The protein below binds the small molecule below.
Small molecule (SMILES): CC(=O)N[C@@H]1[C@@H](O)[C@H](O)[C@@H](CO)O[C@H]1O

Binding-site contacts:
Ligand atom C5 contacts residue ASN360 of chain 1.C at 3.7 Å.
Ligand atom O5 contacts residue ASN360 of chain 1.C at 2.4 Å (h-bond).
Ligand atom N2 contacts residue ASN360 of chain 1.C at 2.9 Å (h-bond).
Ligand atom O7 contacts residue ASN360 of chain 1.C at 4.0 Å.
Ligand atom C7 contacts residue ASN360 of chain 1.C at 3.6 Å.
Ligand atom C4 contacts residue ASN360 of chain 1.C at 4.3 Å.
Ligand atom C1 contacts residue ASN360 of chain 1.C at 1.4 Å.
Ligand atom C3 contacts residue ASN360 of chain 1.C at 3.8 Å.
Ligand atom C2 contacts residue ASN360 of chain 1.C at 2.5 Å.

Sequence of chain 1.C:
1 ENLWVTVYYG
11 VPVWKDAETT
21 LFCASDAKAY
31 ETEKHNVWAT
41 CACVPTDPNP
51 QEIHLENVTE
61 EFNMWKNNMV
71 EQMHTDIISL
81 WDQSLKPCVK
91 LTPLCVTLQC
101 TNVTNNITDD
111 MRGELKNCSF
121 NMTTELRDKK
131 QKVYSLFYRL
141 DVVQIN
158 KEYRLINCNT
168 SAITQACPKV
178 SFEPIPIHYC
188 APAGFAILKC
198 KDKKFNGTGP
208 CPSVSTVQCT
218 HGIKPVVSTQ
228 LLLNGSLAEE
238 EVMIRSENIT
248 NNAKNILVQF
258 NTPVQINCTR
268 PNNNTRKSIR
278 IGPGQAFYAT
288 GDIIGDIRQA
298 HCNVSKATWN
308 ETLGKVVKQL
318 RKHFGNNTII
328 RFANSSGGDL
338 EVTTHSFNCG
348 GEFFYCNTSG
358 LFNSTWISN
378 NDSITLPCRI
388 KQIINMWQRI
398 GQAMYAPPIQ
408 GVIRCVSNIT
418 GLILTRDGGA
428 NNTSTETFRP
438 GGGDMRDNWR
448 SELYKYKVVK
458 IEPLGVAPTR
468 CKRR